Binding-site contacts:
Ligand atom N contacts residue ASP27 of chain 3.D at 3.2 Å (salt-bridge).
Ligand atom CE2 contacts residue ALA44 of chain 3.E at 4.0 Å (hydrophobic).
Ligand atom CA contacts residue THR23 of chain 3.D at 3.8 Å.
Ligand atom N contacts residue THR28 of chain 3.D at 2.8 Å (h-bond).
Ligand atom OXT contacts residue GLY25 of chain 3.D at 3.0 Å (h-bond).
Ligand atom CE2 contacts residue GLN45 of chain 3.E at 3.9 Å.
Ligand atom CZ2 contacts residue ILE53 of chain 3.E at 3.8 Å (hydrophobic).
Ligand atom NE1 contacts residue GLN45 of chain 3.E at 2.8 Å (h-bond).
Ligand atom O contacts residue THR50 of chain 3.E at 2.9 Å (h-bond).
Ligand atom CB contacts residue THR28 of chain 3.D at 3.5 Å.
Ligand atom CA contacts residue THR28 of chain 3.D at 3.2 Å.
Ligand atom C contacts residue THR50 of chain 3.E at 4.0 Å.
Ligand atom CZ3 contacts residue GLY21 of chain 3.E at 3.6 Å.
Ligand atom CZ2 contacts residue THR50 of chain 3.E at 3.9 Å.
Ligand atom CD1 contacts residue THR47 of chain 3.E at 3.9 Å.
Ligand atom O contacts residue GLY25 of chain 3.D at 3.8 Å.
Ligand atom NE1 contacts residue ALA44 of chain 3.E at 3.8 Å.
Ligand atom O contacts residue HIS49 of chain 3.E at 3.7 Å.
Ligand atom N contacts residue THR23 of chain 3.D at 2.8 Å (h-bond).
Ligand atom N contacts residue GLY25 of chain 3.D at 2.7 Å (h-bond).
Ligand atom OXT contacts residue ARG24 of chain 3.D at 3.5 Å.
Ligand atom CE3 contacts residue HIS31 of chain 3.E at 3.9 Å.
Ligand atom C contacts residue THR47 of chain 3.E at 3.4 Å.
Ligand atom CA contacts residue GLY25 of chain 3.D at 3.5 Å.
Ligand atom OXT contacts residue THR47 of chain 3.E at 3.6 Å.
Ligand atom CB contacts residue THR23 of chain 3.D at 3.7 Å.
Ligand atom OXT contacts residue THR23 of chain 3.D at 3.9 Å.
Ligand atom CG contacts residue SER51 of chain 3.D at 3.8 Å.
Ligand atom CZ2 contacts residue ALA44 of chain 3.E at 3.8 Å (hydrophobic).
Ligand atom CZ3 contacts residue HIS32 of chain 3.E at 4.0 Å.
Ligand atom C contacts residue SER51 of chain 3.D at 3.5 Å.
Ligand atom CB contacts residue SER51 of chain 3.D at 3.4 Å.
Ligand atom CD1 contacts residue GLN45 of chain 3.E at 3.5 Å.
Ligand atom CD2 contacts residue THR50 of chain 3.E at 4.0 Å.
Ligand atom CH2 contacts residue GLY21 of chain 3.E at 3.5 Å.
Ligand atom CD1 contacts residue SER51 of chain 3.D at 3.5 Å.
Ligand atom CA contacts residue SER51 of chain 3.D at 4.0 Å.
Ligand atom C contacts residue GLY25 of chain 3.D at 3.3 Å.
Ligand atom OXT contacts residue SER51 of chain 3.D at 2.9 Å (h-bond).
Ligand atom O contacts residue THR47 of chain 3.E at 2.5 Å (h-bond).

Sequence of chain 3.E:
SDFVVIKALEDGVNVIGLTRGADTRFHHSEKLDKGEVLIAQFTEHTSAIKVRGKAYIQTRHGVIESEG

Sequence of chain 3.D:
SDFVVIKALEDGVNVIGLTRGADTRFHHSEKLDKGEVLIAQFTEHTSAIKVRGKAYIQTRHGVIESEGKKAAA

The protein below binds the small molecule below.
Small molecule (SMILES): N[C@@H](Cc1c[nH]c2ccccc12)C(=O)O